A protein and the small-molecule ligand that binds it are described below.
Small molecule (SMILES): CC(=O)N[C@@H]1[C@@H](O)[C@H](O)[C@@H](CO)O[C@H]1O

Binding-site contacts:
Ligand atom O7 contacts residue ASN378 of chain 1.A at 4.2 Å.
Ligand atom O6 contacts residue SER380 of chain 1.A at 3.5 Å (h-bond).
Ligand atom C5 contacts residue SER380 of chain 1.A at 4.3 Å.
Ligand atom C6 contacts residue GLU384 of chain 1.A at 3.1 Å.
Ligand atom C3 contacts residue ASN378 of chain 1.A at 3.8 Å.
Ligand atom O5 contacts residue ASN378 of chain 1.A at 2.4 Å (h-bond).
Ligand atom O5 contacts residue ILE381 of chain 1.A at 3.4 Å.
Ligand atom C2 contacts residue GLN374 of chain 1.A at 4.2 Å.
Ligand atom C7 contacts residue ASN378 of chain 1.A at 3.8 Å.
Ligand atom C6 contacts residue ILE381 of chain 1.A at 4.2 Å (hydrophobic).
Ligand atom N2 contacts residue GLN374 of chain 1.A at 4.3 Å.
Ligand atom C8 contacts residue GLN373 of chain 1.A at 4.1 Å.
Ligand atom O5 contacts residue SER380 of chain 1.A at 4.2 Å.
Ligand atom C1 contacts residue ILE381 of chain 1.A at 4.3 Å (hydrophobic).
Ligand atom O7 contacts residue GLN373 of chain 1.A at 4.3 Å.
Ligand atom C2 contacts residue ASN378 of chain 1.A at 2.5 Å.
Ligand atom C1 contacts residue ASN378 of chain 1.A at 1.4 Å.
Ligand atom C1 contacts residue GLN374 of chain 1.A at 4.0 Å.
Ligand atom C7 contacts residue GLN373 of chain 1.A at 4.4 Å.
Ligand atom O6 contacts residue ILE381 of chain 1.A at 3.5 Å (h-bond).
Ligand atom C4 contacts residue ASN378 of chain 1.A at 4.2 Å.
Ligand atom C5 contacts residue ASN378 of chain 1.A at 3.7 Å.
Ligand atom C5 contacts residue ILE381 of chain 1.A at 4.5 Å (hydrophobic).
Ligand atom O6 contacts residue GLU384 of chain 1.A at 2.5 Å (salt-bridge).
Ligand atom C7 contacts residue GLN374 of chain 1.A at 4.0 Å.
Ligand atom C6 contacts residue SER380 of chain 1.A at 4.4 Å.
Ligand atom N2 contacts residue ASN378 of chain 1.A at 2.9 Å (h-bond).
Ligand atom O7 contacts residue GLN374 of chain 1.A at 3.2 Å.

Sequence of chain 1.A:
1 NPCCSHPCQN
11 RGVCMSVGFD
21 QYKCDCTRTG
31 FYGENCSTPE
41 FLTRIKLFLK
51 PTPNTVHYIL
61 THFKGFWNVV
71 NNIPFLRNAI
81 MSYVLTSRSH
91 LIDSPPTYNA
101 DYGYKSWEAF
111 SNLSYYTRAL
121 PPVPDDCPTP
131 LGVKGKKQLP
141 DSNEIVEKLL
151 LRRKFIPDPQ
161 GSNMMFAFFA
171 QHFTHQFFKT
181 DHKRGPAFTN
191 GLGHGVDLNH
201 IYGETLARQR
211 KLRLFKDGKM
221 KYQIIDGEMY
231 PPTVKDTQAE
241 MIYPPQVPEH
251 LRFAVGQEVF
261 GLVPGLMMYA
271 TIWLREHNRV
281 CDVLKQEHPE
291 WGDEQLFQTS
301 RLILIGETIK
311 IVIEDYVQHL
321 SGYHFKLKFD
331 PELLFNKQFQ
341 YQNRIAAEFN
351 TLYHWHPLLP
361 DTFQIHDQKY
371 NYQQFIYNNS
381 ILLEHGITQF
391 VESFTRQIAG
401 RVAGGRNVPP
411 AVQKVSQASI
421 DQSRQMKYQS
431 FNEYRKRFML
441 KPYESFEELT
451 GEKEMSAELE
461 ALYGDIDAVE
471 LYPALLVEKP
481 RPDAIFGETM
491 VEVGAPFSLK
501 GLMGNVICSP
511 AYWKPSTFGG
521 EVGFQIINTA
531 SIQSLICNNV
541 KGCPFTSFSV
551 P